Sequence of chain 1.I:
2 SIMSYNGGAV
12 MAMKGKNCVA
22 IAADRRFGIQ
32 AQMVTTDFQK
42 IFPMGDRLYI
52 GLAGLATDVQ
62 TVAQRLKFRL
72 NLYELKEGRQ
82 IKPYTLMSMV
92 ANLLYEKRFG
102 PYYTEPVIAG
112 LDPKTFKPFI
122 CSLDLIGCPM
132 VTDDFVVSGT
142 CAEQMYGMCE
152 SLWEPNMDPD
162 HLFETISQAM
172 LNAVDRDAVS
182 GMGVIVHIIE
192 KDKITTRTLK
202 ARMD

Sequence of chain 1.H:
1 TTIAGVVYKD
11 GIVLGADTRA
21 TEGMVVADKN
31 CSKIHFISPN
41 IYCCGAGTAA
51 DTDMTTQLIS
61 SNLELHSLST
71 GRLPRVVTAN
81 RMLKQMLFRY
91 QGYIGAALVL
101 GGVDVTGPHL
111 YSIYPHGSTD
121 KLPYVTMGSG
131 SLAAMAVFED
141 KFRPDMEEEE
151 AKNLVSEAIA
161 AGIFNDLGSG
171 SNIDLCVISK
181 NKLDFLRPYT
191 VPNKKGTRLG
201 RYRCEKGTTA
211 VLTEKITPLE

Binding-site contacts:
Ligand atom C6 contacts residue ASP125 of chain 1.I at 3.3 Å.
Ligand atom O5 contacts residue GLY47 of chain 1.H at 3.1 Å (h-bond).
Ligand atom C9 contacts residue GLY47 of chain 1.H at 3.4 Å.
Ligand atom C15 contacts residue ALA49 of chain 1.H at 3.8 Å (hydrophobic).
Ligand atom O8 contacts residue GLY168 of chain 1.H at 2.7 Å (h-bond).
Ligand atom C23 contacts residue THR1 of chain 1.H at 1.5 Å.
Ligand atom C16 contacts residue ALA49 of chain 1.H at 3.7 Å (hydrophobic).
Ligand atom C13 contacts residue THR1 of chain 1.H at 2.4 Å.
Ligand atom O5 contacts residue ALA46 of chain 1.H at 3.8 Å.
Ligand atom C1 contacts residue THR21 of chain 1.H at 3.8 Å.
Ligand atom C24 contacts residue THR1 of chain 1.H at 3.0 Å.
Ligand atom O4 contacts residue THR21 of chain 1.H at 3.0 Å (h-bond).
Ligand atom C24 contacts residue ARG19 of chain 1.H at 3.7 Å.
Ligand atom C7 contacts residue CYS129 of chain 1.I at 3.4 Å (hydrophobic).
Ligand atom C16 contacts residue THR52 of chain 1.H at 3.4 Å.
Ligand atom C12 contacts residue GLY47 of chain 1.H at 3.6 Å.
Ligand atom C24 contacts residue THR21 of chain 1.H at 3.6 Å.
Ligand atom O2 contacts residue THR48 of chain 1.H at 3.8 Å.
Ligand atom O8 contacts residue THR1 of chain 1.H at 3.5 Å (h-bond).
Ligand atom C14 contacts residue GLY47 of chain 1.H at 3.8 Å.
Ligand atom C23 contacts residue GLY168 of chain 1.H at 3.7 Å.
Ligand atom N3 contacts residue THR1 of chain 1.H at 3.6 Å.
Ligand atom O6 contacts residue THR1 of chain 1.H at 3.7 Å.
Ligand atom C16 contacts residue GLY45 of chain 1.H at 3.8 Å.
Ligand atom C8 contacts residue THR21 of chain 1.H at 3.8 Å.
Ligand atom N3 contacts residue GLY47 of chain 1.H at 2.9 Å (h-bond).
Ligand atom C22 contacts residue THR1 of chain 1.H at 2.5 Å.
Ligand atom C5 contacts residue THR21 of chain 1.H at 3.7 Å.
Ligand atom N2 contacts residue THR21 of chain 1.H at 2.9 Å (h-bond).
Ligand atom C20 contacts residue CYS31 of chain 1.H at 3.6 Å (hydrophobic).
Ligand atom O2 contacts residue ALA49 of chain 1.H at 2.9 Å (h-bond).
Ligand atom C23 contacts residue SER129 of chain 1.H at 3.1 Å.
Ligand atom C20 contacts residue ALA20 of chain 1.H at 3.7 Å (hydrophobic).
Ligand atom C21 contacts residue THR1 of chain 1.H at 1.4 Å.
Ligand atom C14 contacts residue THR1 of chain 1.H at 2.9 Å.
Ligand atom C4 contacts residue CYS129 of chain 1.I at 3.3 Å (hydrophobic).
Ligand atom O4 contacts residue ALA20 of chain 1.H at 3.4 Å.
Ligand atom O8 contacts residue THR21 of chain 1.H at 2.7 Å (h-bond).
Ligand atom O5 contacts residue THR1 of chain 1.H at 2.4 Å (h-bond).
Ligand atom C24 contacts residue GLY168 of chain 1.H at 3.1 Å.

A protein and the small-molecule ligand that binds it are described below.
Small molecule (SMILES): CC(C)CCCCC(=O)N[C@@H](CO)C(=O)N[C@@H](CC(C)C)[C@@H](O)[C@@](C)(O)CO